Sequence of chain 1.L:
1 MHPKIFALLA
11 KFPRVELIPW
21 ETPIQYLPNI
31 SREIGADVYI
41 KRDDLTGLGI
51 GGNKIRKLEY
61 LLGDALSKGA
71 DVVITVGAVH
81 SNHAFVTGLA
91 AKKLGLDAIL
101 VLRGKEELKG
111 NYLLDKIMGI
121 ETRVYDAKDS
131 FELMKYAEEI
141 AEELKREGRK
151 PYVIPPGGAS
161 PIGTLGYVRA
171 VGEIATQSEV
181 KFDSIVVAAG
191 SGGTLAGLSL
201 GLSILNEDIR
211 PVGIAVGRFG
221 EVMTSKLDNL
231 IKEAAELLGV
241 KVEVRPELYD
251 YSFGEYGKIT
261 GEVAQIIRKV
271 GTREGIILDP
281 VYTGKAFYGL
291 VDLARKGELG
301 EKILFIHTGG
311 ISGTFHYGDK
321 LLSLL

A small-molecule ligand and the protein it binds are described below.
Small molecule (SMILES): Cc1ncc(COP(=O)(O)O)c(CNC2(C(=O)O)CC2)c1O

Binding-site contacts:
Ligand atom O3 contacts residue ASN82 of chain 1.L at 3.3 Å (h-bond).
Ligand atom O2P contacts residue SER191 of chain 1.L at 3.7 Å.
Ligand atom N1 contacts residue TYR282 of chain 1.L at 3.5 Å.
Ligand atom O2P contacts residue LYS54 of chain 1.L at 2.8 Å (salt-bridge).
Ligand atom O7 contacts residue SER81 of chain 1.L at 2.6 Å (h-bond).
Ligand atom O2P contacts residue ASN53 of chain 1.L at 3.3 Å (h-bond).
Ligand atom C9 contacts residue LYS54 of chain 1.L at 3.5 Å.
Ligand atom O3P contacts residue THR194 of chain 1.L at 3.6 Å.
Ligand atom N1 contacts residue THR308 of chain 1.L at 2.8 Å.
Ligand atom N contacts residue TYR282 of chain 1.L at 3.4 Å (h-bond).
Ligand atom O3 contacts residue TYR282 of chain 1.L at 3.2 Å.
Ligand atom O1P contacts residue GLY190 of chain 1.L at 3.0 Å.
Ligand atom O1P contacts residue GLY192 of chain 1.L at 2.7 Å (h-bond).
Ligand atom C5A contacts residue ALA188 of chain 1.L at 3.5 Å (hydrophobic).
Ligand atom O2P contacts residue THR194 of chain 1.L at 2.6 Å (h-bond).
Ligand atom C2A contacts residue GLY310 of chain 1.L at 3.4 Å.
Ligand atom O7 contacts residue HIS83 of chain 1.L at 3.2 Å (h-bond).
Ligand atom P contacts residue SER191 of chain 1.L at 3.6 Å.
Ligand atom C6 contacts residue THR308 of chain 1.L at 3.1 Å.
Ligand atom C4A contacts residue TYR282 of chain 1.L at 3.7 Å (hydrophobic).
Ligand atom P contacts residue GLY190 of chain 1.L at 3.6 Å.
Ligand atom C2 contacts residue THR308 of chain 1.L at 3.3 Å.
Ligand atom C3 contacts residue TYR282 of chain 1.L at 3.4 Å (hydrophobic).
Ligand atom C2 contacts residue TYR282 of chain 1.L at 3.4 Å (hydrophobic).
Ligand atom C2A contacts residue THR308 of chain 1.L at 3.0 Å.
Ligand atom C2A contacts residue ASN82 of chain 1.L at 3.6 Å.
Ligand atom C5A contacts residue ASN53 of chain 1.L at 3.6 Å.
Ligand atom C7 contacts residue SER81 of chain 1.L at 2.9 Å.
Ligand atom C7 contacts residue TYR282 of chain 1.L at 3.6 Å (hydrophobic).
Ligand atom C2A contacts residue TYR282 of chain 1.L at 3.4 Å (hydrophobic).
Ligand atom O7 contacts residue ASN82 of chain 1.L at 3.3 Å (h-bond).
Ligand atom O3P contacts residue GLY190 of chain 1.L at 3.1 Å (h-bond).
Ligand atom O3P contacts residue ALA188 of chain 1.L at 3.0 Å (h-bond).
Ligand atom C8 contacts residue TYR282 of chain 1.L at 3.5 Å (hydrophobic).
Ligand atom O1P contacts residue SER191 of chain 1.L at 2.3 Å (h-bond).
Ligand atom O8 contacts residue SER81 of chain 1.L at 2.5 Å (h-bond).
Ligand atom C7 contacts residue HIS83 of chain 1.L at 3.6 Å.
Ligand atom C2A contacts residue GLY309 of chain 1.L at 3.4 Å.
Ligand atom C9 contacts residue GLY157 of chain 1.L at 3.3 Å.
Ligand atom O2P contacts residue LYS57 of chain 1.L at 3.2 Å (salt-bridge).